Binding-site contacts:
Ligand atom C21 contacts residue ASP163 of chain 1.A at 3.5 Å.
Ligand atom C26 contacts residue PHE164 of chain 1.A at 3.5 Å (hydrophobic).
Ligand atom C14 contacts residue ASP163 of chain 1.A at 3.2 Å.
Ligand atom C3 contacts residue ALA50 of chain 1.A at 3.3 Å (hydrophobic).
Ligand atom C17 contacts residue VAL142 of chain 1.A at 3.1 Å (hydrophobic).
Ligand atom N5 contacts residue VAL142 of chain 1.A at 2.7 Å (h-bond).
Ligand atom F1 contacts residue SER162 of chain 1.A at 3.5 Å.
Ligand atom C31 contacts residue PHE164 of chain 1.A at 3.4 Å (hydrophobic).
Ligand atom N3 contacts residue ASP163 of chain 1.A at 3.3 Å (salt-bridge).
Ligand atom C16 contacts residue HIS143 of chain 1.A at 3.5 Å.
Ligand atom N6 contacts residue PHE164 of chain 1.A at 3.2 Å.
Ligand atom C22 contacts residue MET73 of chain 1.A at 3.6 Å (hydrophobic).
Ligand atom C16 contacts residue VAL142 of chain 1.A at 3.2 Å (hydrophobic).
Ligand atom N1 contacts residue MET101 of chain 1.A at 3.1 Å (h-bond).
Ligand atom C15 contacts residue ASP163 of chain 1.A at 3.2 Å.
Ligand atom N5 contacts residue HIS143 of chain 1.A at 3.2 Å (h-bond).
Ligand atom C24 contacts residue THR98 of chain 1.A at 3.4 Å.
Ligand atom C22 contacts residue GLU69 of chain 1.A at 3.3 Å.
Ligand atom C15 contacts residue HIS143 of chain 1.A at 3.3 Å.
Ligand atom F2 contacts residue PHE76 of chain 1.A at 3.4 Å.
Ligand atom F1 contacts residue VAL161 of chain 1.A at 3.0 Å.
Ligand atom C25 contacts residue ALA50 of chain 1.A at 3.5 Å (hydrophobic).
Ligand atom N3 contacts residue MET73 of chain 1.A at 3.6 Å (h-bond).
Ligand atom C10 contacts residue GLU69 of chain 1.A at 3.3 Å.
Ligand atom O contacts residue SER162 of chain 1.A at 3.4 Å.
Ligand atom N3 contacts residue GLU69 of chain 1.A at 2.9 Å (salt-bridge).
Ligand atom O contacts residue ASP163 of chain 1.A at 3.0 Å (salt-bridge).
Ligand atom C1 contacts residue LEU152 of chain 1.A at 3.4 Å (hydrophobic).
Ligand atom C5 contacts residue THR98 of chain 1.A at 3.5 Å.
Ligand atom C9 contacts residue GLU69 of chain 1.A at 3.6 Å.
Ligand atom C contacts residue TYR100 of chain 1.A at 3.5 Å (hydrophobic).
Ligand atom O contacts residue ILE82 of chain 1.A at 3.5 Å.
Ligand atom C1 contacts residue ALA50 of chain 1.A at 3.4 Å (hydrophobic).
Ligand atom C3 contacts residue LEU152 of chain 1.A at 3.6 Å (hydrophobic).
Ligand atom C1 contacts residue GLU99 of chain 1.A at 3.2 Å.
Ligand atom C contacts residue MET101 of chain 1.A at 3.6 Å (hydrophobic).
Ligand atom F contacts residue HIS143 of chain 1.A at 3.6 Å.
Ligand atom C29 contacts residue ILE25 of chain 1.A at 3.4 Å (hydrophobic).
Ligand atom N2 contacts residue THR98 of chain 1.A at 3.1 Å (h-bond).
Ligand atom C8 contacts residue ASP163 of chain 1.A at 3.4 Å.

A protein and the small-molecule ligand that binds it are described below.
Small molecule (SMILES): Cc1ccc(C(=O)Nc2ccc(CN3CCN(C)CC3)c(C(F)(F)F)c2)cc1Nc1nc(-c2cccnc2)nc2c1cnn2C

Sequence of chain 1.A:
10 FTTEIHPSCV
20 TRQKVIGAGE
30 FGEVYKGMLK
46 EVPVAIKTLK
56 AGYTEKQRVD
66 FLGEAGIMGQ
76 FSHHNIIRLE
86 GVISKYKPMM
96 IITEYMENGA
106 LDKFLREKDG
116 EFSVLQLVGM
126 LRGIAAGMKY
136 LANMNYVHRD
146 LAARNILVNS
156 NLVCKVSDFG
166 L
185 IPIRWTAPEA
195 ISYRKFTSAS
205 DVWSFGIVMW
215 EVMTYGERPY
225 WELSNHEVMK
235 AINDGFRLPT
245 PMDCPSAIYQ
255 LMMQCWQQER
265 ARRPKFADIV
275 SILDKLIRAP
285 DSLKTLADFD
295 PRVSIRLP